The protein below binds the small molecule below.
Small molecule (SMILES): COc1ccc2c(c1)cc(C(=O)NS(=O)(=O)c1ccc(C)cc1)n2CC(=O)O

Binding-site contacts:
Ligand atom CAK contacts residue EOH1 of chain 1.C at 3.9 Å.
Ligand atom CAI contacts residue ALA137 of chain 1.A at 3.8 Å (hydrophobic).
Ligand atom CAI contacts residue THR117 of chain 1.A at 3.9 Å.
Ligand atom CAO contacts residue THR134 of chain 1.A at 4.0 Å.
Ligand atom CAH contacts residue THR134 of chain 1.A at 3.7 Å.
Ligand atom CAW contacts residue THR134 of chain 1.A at 4.3 Å.
Ligand atom CAY contacts residue PRO133 of chain 1.A at 4.2 Å (hydrophobic).
Ligand atom CAX contacts residue THR134 of chain 1.A at 3.6 Å.
Ligand atom CAU contacts residue LEU114 of chain 1.A at 3.6 Å (hydrophobic).
Ligand atom CAB contacts residue GLY138 of chain 1.A at 3.5 Å.
Ligand atom NAQ contacts residue THR134 of chain 1.A at 4.1 Å.
Ligand atom CAW contacts residue LEU114 of chain 1.A at 4.5 Å (hydrophobic).
Ligand atom CAB contacts residue ALA137 of chain 1.A at 3.9 Å (hydrophobic).
Ligand atom OAR contacts residue PRO133 of chain 1.A at 3.7 Å.
Ligand atom CAJ contacts residue THR134 of chain 1.A at 3.9 Å.
Ligand atom CAU contacts residue THR134 of chain 1.A at 4.0 Å.
Ligand atom OAF contacts residue EOH1 of chain 1.C at 3.5 Å.
Ligand atom CAK contacts residue THR117 of chain 1.A at 3.9 Å.
Ligand atom CA contacts residue THR134 of chain 1.A at 4.1 Å.
Ligand atom N contacts residue THR134 of chain 1.A at 3.6 Å.
Ligand atom CAA contacts residue PRO133 of chain 1.A at 3.8 Å (hydrophobic).
Ligand atom CAN contacts residue PRO133 of chain 1.A at 3.6 Å (hydrophobic).
Ligand atom CAZ contacts residue THR134 of chain 1.A at 4.1 Å.
Ligand atom CAU contacts residue ALA137 of chain 1.A at 4.2 Å (hydrophobic).
Ligand atom CAY contacts residue THR134 of chain 1.A at 4.3 Å.
Ligand atom CAL contacts residue PRO133 of chain 1.A at 3.7 Å (hydrophobic).
Ligand atom OAE contacts residue EOH1 of chain 1.C at 4.3 Å.
Ligand atom CAT contacts residue THR134 of chain 1.A at 3.9 Å.
Ligand atom CAI contacts residue LEU114 of chain 1.A at 4.2 Å (hydrophobic).
Ligand atom CAH contacts residue LEU114 of chain 1.A at 3.4 Å (hydrophobic).
Ligand atom CAB contacts residue THR134 of chain 1.A at 3.8 Å.
Ligand atom CAW contacts residue EOH1 of chain 1.C at 4.2 Å.
Ligand atom SBB contacts residue EOH1 of chain 1.C at 4.2 Å.
Ligand atom CAV contacts residue PRO133 of chain 1.A at 3.5 Å (hydrophobic).
Ligand atom CAB contacts residue LEU114 of chain 1.A at 3.9 Å (hydrophobic).
Ligand atom CAM contacts residue PRO133 of chain 1.A at 4.2 Å (hydrophobic).
Ligand atom OAD contacts residue THR134 of chain 1.A at 4.4 Å.
Ligand atom CAJ contacts residue LEU114 of chain 1.A at 3.8 Å (hydrophobic).
Ligand atom CAB contacts residue MET71 of chain 1.A at 3.5 Å (hydrophobic).

Sequence of chain 1.A:
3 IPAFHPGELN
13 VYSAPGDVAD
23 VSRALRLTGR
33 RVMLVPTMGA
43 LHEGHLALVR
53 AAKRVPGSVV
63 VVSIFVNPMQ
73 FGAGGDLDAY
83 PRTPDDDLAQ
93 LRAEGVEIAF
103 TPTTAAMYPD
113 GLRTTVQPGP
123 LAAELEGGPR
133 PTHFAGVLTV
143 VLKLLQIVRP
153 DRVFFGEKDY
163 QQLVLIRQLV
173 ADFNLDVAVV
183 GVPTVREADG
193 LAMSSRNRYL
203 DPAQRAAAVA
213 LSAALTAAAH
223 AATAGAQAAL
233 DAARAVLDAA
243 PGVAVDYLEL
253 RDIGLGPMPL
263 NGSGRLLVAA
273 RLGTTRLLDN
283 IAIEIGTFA